Sequence of chain 1.D:
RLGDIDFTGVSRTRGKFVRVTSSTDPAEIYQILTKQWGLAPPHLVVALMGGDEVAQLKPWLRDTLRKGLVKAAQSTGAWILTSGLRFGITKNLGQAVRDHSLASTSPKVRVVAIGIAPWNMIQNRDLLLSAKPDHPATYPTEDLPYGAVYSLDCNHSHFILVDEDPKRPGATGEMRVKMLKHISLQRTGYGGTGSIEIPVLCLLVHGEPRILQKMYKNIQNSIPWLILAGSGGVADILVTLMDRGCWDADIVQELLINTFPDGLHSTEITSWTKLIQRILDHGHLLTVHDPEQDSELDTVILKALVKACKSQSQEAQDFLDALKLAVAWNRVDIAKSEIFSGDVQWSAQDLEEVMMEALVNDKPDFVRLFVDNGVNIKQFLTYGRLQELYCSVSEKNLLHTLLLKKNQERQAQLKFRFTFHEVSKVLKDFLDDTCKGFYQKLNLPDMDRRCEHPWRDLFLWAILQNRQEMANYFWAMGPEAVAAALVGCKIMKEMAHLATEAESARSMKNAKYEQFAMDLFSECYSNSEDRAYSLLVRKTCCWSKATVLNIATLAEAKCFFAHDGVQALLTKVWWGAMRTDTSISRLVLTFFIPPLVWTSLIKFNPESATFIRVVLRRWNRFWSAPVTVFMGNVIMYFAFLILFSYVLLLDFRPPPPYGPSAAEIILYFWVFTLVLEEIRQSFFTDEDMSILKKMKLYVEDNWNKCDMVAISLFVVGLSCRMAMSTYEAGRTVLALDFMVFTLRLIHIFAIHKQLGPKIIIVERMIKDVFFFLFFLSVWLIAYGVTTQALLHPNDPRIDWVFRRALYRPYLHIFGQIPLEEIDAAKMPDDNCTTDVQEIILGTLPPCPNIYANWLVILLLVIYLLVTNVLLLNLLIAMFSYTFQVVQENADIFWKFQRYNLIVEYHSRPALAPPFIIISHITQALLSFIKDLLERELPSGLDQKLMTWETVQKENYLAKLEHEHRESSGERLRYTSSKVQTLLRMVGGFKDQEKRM

Sequence of chain 1.A:
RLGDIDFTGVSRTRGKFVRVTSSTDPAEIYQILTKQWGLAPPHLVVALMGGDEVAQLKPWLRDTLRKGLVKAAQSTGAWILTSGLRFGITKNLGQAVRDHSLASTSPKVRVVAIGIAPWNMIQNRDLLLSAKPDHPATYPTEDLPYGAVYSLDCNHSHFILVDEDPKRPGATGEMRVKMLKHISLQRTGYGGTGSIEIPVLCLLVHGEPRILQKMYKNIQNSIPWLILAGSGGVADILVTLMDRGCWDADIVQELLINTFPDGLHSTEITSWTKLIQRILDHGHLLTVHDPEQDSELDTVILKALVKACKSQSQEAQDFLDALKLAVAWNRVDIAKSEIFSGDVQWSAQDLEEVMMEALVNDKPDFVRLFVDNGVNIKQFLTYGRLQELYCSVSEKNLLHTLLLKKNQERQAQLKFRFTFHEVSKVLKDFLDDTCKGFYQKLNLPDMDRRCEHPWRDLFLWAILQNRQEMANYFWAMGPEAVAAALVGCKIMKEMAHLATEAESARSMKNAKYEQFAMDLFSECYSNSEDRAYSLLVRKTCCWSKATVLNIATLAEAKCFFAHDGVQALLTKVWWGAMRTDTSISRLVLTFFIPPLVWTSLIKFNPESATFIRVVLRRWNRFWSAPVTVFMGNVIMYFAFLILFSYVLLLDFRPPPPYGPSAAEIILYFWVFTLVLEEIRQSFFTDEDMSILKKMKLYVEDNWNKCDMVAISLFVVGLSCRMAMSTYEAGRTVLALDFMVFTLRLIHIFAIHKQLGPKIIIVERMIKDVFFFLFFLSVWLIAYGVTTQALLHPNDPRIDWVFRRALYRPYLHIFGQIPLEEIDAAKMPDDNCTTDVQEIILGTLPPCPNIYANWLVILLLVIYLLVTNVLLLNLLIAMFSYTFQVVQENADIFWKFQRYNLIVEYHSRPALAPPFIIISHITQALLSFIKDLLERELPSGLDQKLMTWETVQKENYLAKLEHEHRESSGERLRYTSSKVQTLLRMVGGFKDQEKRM

Binding-site contacts:
Ligand atom C11 contacts residue YUV1 of chain 1.G at 3.6 Å.
Ligand atom C42 contacts residue MET917 of chain 1.D at 3.1 Å (hydrophobic).
Ligand atom O12 contacts residue TRP890 of chain 1.A at 3.0 Å (h-bond).
Ligand atom C2 contacts residue TYR900 of chain 1.A at 3.5 Å (hydrophobic).
Ligand atom O13 contacts residue TRP890 of chain 1.A at 2.3 Å (h-bond).
Ligand atom C13 contacts residue YUV1 of chain 1.G at 3.9 Å.
Ligand atom C42 contacts residue ALA915 of chain 1.D at 3.5 Å (hydrophobic).
Ligand atom C32 contacts residue TRP890 of chain 1.A at 3.1 Å (hydrophobic).
Ligand atom O2 contacts residue ASP889 of chain 1.A at 4.0 Å.
Ligand atom C42 contacts residue ALA914 of chain 1.D at 3.1 Å (hydrophobic).
Ligand atom C12 contacts residue YUV1 of chain 1.G at 3.8 Å.
Ligand atom C26 contacts residue LEU948 of chain 1.D at 3.4 Å (hydrophobic).
Ligand atom C3 contacts residue TYR900 of chain 1.A at 3.9 Å (hydrophobic).
Ligand atom C18 contacts residue ILE947 of chain 1.D at 3.7 Å (hydrophobic).
Ligand atom C36 contacts residue ALA914 of chain 1.D at 3.8 Å (hydrophobic).
Ligand atom O8 contacts residue ALA915 of chain 1.D at 3.4 Å (h-bond).
Ligand atom C3 contacts residue VAL951 of chain 1.D at 3.8 Å (hydrophobic).
Ligand atom C16 contacts residue TRP944 of chain 1.D at 3.4 Å (hydrophobic).
Ligand atom O10 contacts residue ALA915 of chain 1.D at 3.2 Å (h-bond).
Ligand atom C contacts residue LEU870 of chain 1.A at 3.9 Å (hydrophobic).
Ligand atom C27 contacts residue YUV1 of chain 1.G at 3.4 Å.
Ligand atom C31 contacts residue ASP889 of chain 1.A at 3.9 Å.
Ligand atom C10 contacts residue PHE892 of chain 1.A at 3.6 Å (hydrophobic).
Ligand atom C11 contacts residue PHE892 of chain 1.A at 3.8 Å (hydrophobic).
Ligand atom O8 contacts residue MET917 of chain 1.D at 2.5 Å (h-bond).
Ligand atom C29 contacts residue ASP889 of chain 1.A at 3.9 Å.
Ligand atom C15 contacts residue TRP944 of chain 1.D at 3.5 Å (hydrophobic).
Ligand atom C7 contacts residue LEU896 of chain 1.A at 3.9 Å (hydrophobic).
Ligand atom O13 contacts residue ASP889 of chain 1.A at 2.7 Å (salt-bridge).
Ligand atom C32 contacts residue ASP889 of chain 1.A at 3.8 Å.
Ligand atom C5 contacts residue YUV1 of chain 1.G at 3.4 Å.
Ligand atom C10 contacts residue YUV1 of chain 1.G at 4.0 Å.
Ligand atom C11 contacts residue ASP889 of chain 1.A at 3.8 Å.
Ligand atom C27 contacts residue ASP889 of chain 1.A at 3.5 Å.
Ligand atom O contacts residue YUV1 of chain 1.G at 3.1 Å.
Ligand atom O8 contacts residue ALA914 of chain 1.D at 3.9 Å.
Ligand atom C14 contacts residue YUV1 of chain 1.G at 3.6 Å.
Ligand atom C33 contacts residue TRP890 of chain 1.A at 3.6 Å (hydrophobic).
Ligand atom O3 contacts residue ASP889 of chain 1.A at 3.2 Å (salt-bridge).
Ligand atom O1 contacts residue LEU896 of chain 1.A at 3.8 Å.

The small molecule below binds the protein below.
Small molecule (SMILES): C[C@@H]1CC[C@@]2(OC1)O[C@H]1C[C@H]3[C@@H]4CC=C5C[C@@H](OCC[C@H](CO)CO[C@@H]6O[C@H](CO)[C@@H](O[C@H]7O[C@H](CO)[C@@H](O)[C@H](O)[C@H]7O)[C@H](O)[C@H]6O)CC[C@]5(C)[C@H]4CC[C@]3(C)[C@H]1[C@@H]2C